Sequence of chain 1.A:
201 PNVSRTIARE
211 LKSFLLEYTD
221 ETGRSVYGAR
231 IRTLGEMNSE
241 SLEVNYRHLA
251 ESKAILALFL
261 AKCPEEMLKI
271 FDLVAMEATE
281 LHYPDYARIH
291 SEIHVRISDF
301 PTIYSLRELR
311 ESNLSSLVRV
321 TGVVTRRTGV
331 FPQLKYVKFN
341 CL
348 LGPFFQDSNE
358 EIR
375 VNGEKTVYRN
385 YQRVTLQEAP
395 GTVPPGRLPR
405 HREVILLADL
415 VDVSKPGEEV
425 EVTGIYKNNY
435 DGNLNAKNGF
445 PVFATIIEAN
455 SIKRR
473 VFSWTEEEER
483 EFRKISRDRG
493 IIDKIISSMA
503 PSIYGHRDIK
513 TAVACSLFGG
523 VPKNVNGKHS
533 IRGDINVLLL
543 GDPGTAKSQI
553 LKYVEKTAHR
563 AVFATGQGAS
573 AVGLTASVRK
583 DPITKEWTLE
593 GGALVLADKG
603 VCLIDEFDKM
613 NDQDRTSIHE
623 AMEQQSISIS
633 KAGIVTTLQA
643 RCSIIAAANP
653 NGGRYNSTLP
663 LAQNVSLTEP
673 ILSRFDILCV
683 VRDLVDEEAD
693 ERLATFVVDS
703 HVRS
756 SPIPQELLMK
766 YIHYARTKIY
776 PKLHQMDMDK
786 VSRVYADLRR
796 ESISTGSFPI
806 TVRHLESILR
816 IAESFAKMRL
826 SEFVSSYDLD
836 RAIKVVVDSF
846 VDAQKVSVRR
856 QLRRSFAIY

Binding-site contacts:
Ligand atom PA contacts residue THR547 of chain 1.A at 2.9 Å.
Ligand atom O1G contacts residue SER550 of chain 1.A at 2.3 Å (h-bond).
Ligand atom PG contacts residue GLU608 of chain 1.A at 3.4 Å.
Ligand atom O2A contacts residue ARG798 of chain 1.E at 3.3 Å (salt-bridge).
Ligand atom O1A contacts residue SER550 of chain 1.A at 2.2 Å (h-bond).
Ligand atom O1A contacts residue ALA548 of chain 1.A at 3.4 Å.
Ligand atom O1A contacts residue GLN551 of chain 1.A at 3.5 Å (h-bond).
Ligand atom O2A contacts residue THR547 of chain 1.A at 2.1 Å (h-bond).
Ligand atom O3' contacts residue ARG708 of chain 1.E at 3.3 Å (salt-bridge).
Ligand atom C5 contacts residue ILE505 of chain 1.A at 3.5 Å (hydrophobic).
Ligand atom C6 contacts residue ALA548 of chain 1.A at 3.5 Å (hydrophobic).
Ligand atom O1B contacts residue SER550 of chain 1.A at 2.8 Å (h-bond).
Ligand atom O1A contacts residue LYS549 of chain 1.A at 3.2 Å.
Ligand atom C6 contacts residue ILE505 of chain 1.A at 3.2 Å (hydrophobic).
Ligand atom N3 contacts residue VAL797 of chain 1.E at 3.4 Å.
Ligand atom O5' contacts residue ARG708 of chain 1.E at 3.1 Å (salt-bridge).
Ligand atom PG contacts residue LYS549 of chain 1.A at 3.3 Å.
Ligand atom O5' contacts residue THR547 of chain 1.A at 3.3 Å (h-bond).
Ligand atom O2G contacts residue GLU608 of chain 1.A at 3.0 Å (salt-bridge).
Ligand atom O1B contacts residue LYS549 of chain 1.A at 3.1 Å.
Ligand atom N3B contacts residue HIS653 of chain 1.E at 3.1 Å.
Ligand atom O1A contacts residue THR547 of chain 1.A at 3.1 Å (h-bond).
Ligand atom O2B contacts residue ARG798 of chain 1.E at 3.1 Å (salt-bridge).
Ligand atom PB contacts residue ARG798 of chain 1.E at 3.4 Å.
Ligand atom O2G contacts residue PRO704 of chain 1.E at 3.2 Å.
Ligand atom O3A contacts residue ARG798 of chain 1.E at 2.8 Å (salt-bridge).
Ligand atom O2G contacts residue HIS653 of chain 1.E at 3.3 Å.
Ligand atom N1 contacts residue ALA548 of chain 1.A at 3.3 Å.
Ligand atom O3G contacts residue PRO704 of chain 1.E at 3.0 Å.
Ligand atom N7 contacts residue ILE505 of chain 1.A at 3.2 Å (h-bond).
Ligand atom N6 contacts residue LEU695 of chain 1.A at 3.3 Å.
Ligand atom N6 contacts residue ILE505 of chain 1.A at 2.2 Å (h-bond).
Ligand atom O2A contacts residue GLY546 of chain 1.A at 3.4 Å (h-bond).
Ligand atom C2 contacts residue ALA548 of chain 1.A at 3.3 Å (hydrophobic).
Ligand atom O1G contacts residue LYS549 of chain 1.A at 3.1 Å (salt-bridge).
Ligand atom C5' contacts residue THR547 of chain 1.A at 3.1 Å.
Ligand atom O1G contacts residue GLU608 of chain 1.A at 2.6 Å (salt-bridge).
Ligand atom N6 contacts residue GLY507 of chain 1.A at 2.9 Å (h-bond).
Ligand atom O3G contacts residue LYS549 of chain 1.A at 2.4 Å (salt-bridge).
Ligand atom O3A contacts residue ARG708 of chain 1.E at 3.0 Å (salt-bridge).

This protein binds this small molecule.
Small molecule (SMILES): Nc1ncnc2c1ncn2[C@@H]1O[C@H](CO[P](=O)(O)O[P](=O)(O)NP(=O)(O)O)[C@@H](O)[C@H]1O

Sequence of chain 1.E:
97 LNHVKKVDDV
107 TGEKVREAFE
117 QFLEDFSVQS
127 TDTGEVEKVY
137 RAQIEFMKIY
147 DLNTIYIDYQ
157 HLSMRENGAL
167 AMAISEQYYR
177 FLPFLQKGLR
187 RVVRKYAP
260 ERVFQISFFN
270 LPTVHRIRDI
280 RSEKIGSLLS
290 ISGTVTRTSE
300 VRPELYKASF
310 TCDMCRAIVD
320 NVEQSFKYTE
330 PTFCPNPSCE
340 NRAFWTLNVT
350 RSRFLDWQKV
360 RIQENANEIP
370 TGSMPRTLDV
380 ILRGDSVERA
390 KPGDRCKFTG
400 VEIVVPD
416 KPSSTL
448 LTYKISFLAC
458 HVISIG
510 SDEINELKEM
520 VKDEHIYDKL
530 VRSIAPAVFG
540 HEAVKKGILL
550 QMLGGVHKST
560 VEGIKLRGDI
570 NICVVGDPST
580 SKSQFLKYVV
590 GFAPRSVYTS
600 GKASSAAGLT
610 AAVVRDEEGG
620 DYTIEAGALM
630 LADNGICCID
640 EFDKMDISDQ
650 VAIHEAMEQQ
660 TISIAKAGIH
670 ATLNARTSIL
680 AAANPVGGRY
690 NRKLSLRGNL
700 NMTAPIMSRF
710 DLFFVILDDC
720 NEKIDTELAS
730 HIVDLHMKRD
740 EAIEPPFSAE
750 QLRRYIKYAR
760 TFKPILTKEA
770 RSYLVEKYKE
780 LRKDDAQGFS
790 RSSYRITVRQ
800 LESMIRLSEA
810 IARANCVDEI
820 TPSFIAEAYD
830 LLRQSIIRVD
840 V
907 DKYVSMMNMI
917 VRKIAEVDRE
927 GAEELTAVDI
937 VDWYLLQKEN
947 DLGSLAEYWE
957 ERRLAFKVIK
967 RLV